Binding-site contacts:
Ligand atom O7 contacts residue ASN20 of chain 1.A at 3.4 Å (h-bond).
Ligand atom C8 contacts residue SER22 of chain 1.A at 3.6 Å.
Ligand atom C2 contacts residue ASN20 of chain 1.A at 2.4 Å.
Ligand atom O5 contacts residue ASN20 of chain 1.A at 2.3 Å (h-bond).
Ligand atom C6 contacts residue ALA19 of chain 1.A at 4.3 Å (hydrophobic).
Ligand atom C7 contacts residue SER22 of chain 1.A at 3.8 Å.
Ligand atom C4 contacts residue ASN20 of chain 1.A at 4.0 Å.
Ligand atom C5 contacts residue ASN20 of chain 1.A at 3.6 Å.
Ligand atom C1 contacts residue SER22 of chain 1.A at 4.2 Å.
Ligand atom C5 contacts residue TRP23 of chain 1.A at 4.0 Å (hydrophobic).
Ligand atom C1 contacts residue ASN20 of chain 1.A at 1.4 Å.
Ligand atom O6 contacts residue ALA19 of chain 1.A at 3.9 Å.
Ligand atom N2 contacts residue SER22 of chain 1.A at 3.7 Å.
Ligand atom O5 contacts residue ALA19 of chain 1.A at 3.8 Å.
Ligand atom C3 contacts residue ASN20 of chain 1.A at 3.8 Å.
Ligand atom C1 contacts residue TRP23 of chain 1.A at 4.0 Å (hydrophobic).
Ligand atom N2 contacts residue ASN20 of chain 1.A at 3.1 Å (h-bond).
Ligand atom O5 contacts residue TRP23 of chain 1.A at 3.8 Å.
Ligand atom C7 contacts residue ASN20 of chain 1.A at 3.5 Å.
Ligand atom C6 contacts residue TRP23 of chain 1.A at 4.0 Å (hydrophobic).

Sequence of chain 1.A:
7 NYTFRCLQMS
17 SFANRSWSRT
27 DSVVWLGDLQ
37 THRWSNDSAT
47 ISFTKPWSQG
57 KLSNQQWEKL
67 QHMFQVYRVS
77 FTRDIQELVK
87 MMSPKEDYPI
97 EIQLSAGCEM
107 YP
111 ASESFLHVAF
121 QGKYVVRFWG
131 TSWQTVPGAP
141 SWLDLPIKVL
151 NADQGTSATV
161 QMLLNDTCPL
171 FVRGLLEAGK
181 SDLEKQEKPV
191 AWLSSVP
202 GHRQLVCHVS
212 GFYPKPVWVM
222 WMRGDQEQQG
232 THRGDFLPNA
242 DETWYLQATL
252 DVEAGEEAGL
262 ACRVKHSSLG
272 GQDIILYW

A small-molecule ligand and the protein it binds are described below.
Small molecule (SMILES): CC(=O)N[C@@H]1[C@@H](O)[C@H](O)[C@@H](CO)O[C@H]1O